Sequence of chain 1.A:
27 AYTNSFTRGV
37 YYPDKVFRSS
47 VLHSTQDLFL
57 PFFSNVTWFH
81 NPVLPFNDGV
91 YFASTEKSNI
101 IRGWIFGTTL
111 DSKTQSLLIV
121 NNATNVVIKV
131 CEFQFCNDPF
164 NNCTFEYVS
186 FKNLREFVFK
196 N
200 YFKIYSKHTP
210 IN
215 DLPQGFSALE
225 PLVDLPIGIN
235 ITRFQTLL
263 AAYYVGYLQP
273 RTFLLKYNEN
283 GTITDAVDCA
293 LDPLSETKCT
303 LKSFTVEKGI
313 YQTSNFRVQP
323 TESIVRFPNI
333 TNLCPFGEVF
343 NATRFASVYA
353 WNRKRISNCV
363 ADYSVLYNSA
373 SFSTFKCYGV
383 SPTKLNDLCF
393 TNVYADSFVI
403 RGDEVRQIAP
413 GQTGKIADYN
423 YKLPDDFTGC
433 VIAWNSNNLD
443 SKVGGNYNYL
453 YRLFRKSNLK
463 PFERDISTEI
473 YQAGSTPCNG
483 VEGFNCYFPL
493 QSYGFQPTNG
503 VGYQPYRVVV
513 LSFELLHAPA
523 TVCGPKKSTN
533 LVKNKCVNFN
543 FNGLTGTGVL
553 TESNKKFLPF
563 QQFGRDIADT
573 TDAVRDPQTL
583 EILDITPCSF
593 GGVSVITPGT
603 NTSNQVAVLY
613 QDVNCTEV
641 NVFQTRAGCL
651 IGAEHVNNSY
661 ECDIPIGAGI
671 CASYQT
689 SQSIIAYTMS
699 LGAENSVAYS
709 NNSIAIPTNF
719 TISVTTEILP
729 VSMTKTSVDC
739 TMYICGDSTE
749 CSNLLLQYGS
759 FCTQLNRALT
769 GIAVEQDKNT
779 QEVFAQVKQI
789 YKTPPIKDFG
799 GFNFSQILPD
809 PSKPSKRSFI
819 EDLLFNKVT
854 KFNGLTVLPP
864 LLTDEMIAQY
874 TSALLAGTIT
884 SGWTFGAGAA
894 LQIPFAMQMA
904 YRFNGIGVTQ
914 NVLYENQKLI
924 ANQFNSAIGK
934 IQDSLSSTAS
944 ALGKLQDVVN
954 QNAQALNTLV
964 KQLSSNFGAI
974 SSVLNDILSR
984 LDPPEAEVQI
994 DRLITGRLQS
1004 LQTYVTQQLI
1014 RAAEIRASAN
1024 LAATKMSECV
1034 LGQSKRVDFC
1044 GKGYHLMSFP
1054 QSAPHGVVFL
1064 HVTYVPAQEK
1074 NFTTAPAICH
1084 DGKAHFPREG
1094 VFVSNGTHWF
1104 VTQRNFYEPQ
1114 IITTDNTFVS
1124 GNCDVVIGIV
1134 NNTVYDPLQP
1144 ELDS

Binding-site contacts:
Ligand atom C7 contacts residue VAL367 of chain 1.A at 4.5 Å (hydrophobic).
Ligand atom O7 contacts residue VAL367 of chain 1.A at 3.5 Å.
Ligand atom C2 contacts residue ASN343 of chain 1.A at 2.5 Å.
Ligand atom C1 contacts residue ASN343 of chain 1.A at 1.4 Å.
Ligand atom N2 contacts residue ASN343 of chain 1.A at 2.8 Å (h-bond).
Ligand atom C4 contacts residue ASN343 of chain 1.A at 4.3 Å.
Ligand atom O3 contacts residue VAL367 of chain 1.A at 4.3 Å.
Ligand atom C8 contacts residue LEU368 of chain 1.A at 3.7 Å (hydrophobic).
Ligand atom C8 contacts residue PHE338 of chain 1.A at 4.2 Å (hydrophobic).
Ligand atom C5 contacts residue ASN343 of chain 1.A at 3.7 Å.
Ligand atom O5 contacts residue ASN343 of chain 1.A at 2.4 Å (h-bond).
Ligand atom C7 contacts residue ASN343 of chain 1.A at 4.0 Å.
Ligand atom C3 contacts residue ASN343 of chain 1.A at 3.8 Å.
Ligand atom C8 contacts residue PHE342 of chain 1.A at 3.6 Å (hydrophobic).

This protein binds this small molecule.
Small molecule (SMILES): CC(=O)N[C@@H]1[C@@H](O)[C@H](O)[C@@H](CO)O[C@H]1O